Sequence of chain 1.A:
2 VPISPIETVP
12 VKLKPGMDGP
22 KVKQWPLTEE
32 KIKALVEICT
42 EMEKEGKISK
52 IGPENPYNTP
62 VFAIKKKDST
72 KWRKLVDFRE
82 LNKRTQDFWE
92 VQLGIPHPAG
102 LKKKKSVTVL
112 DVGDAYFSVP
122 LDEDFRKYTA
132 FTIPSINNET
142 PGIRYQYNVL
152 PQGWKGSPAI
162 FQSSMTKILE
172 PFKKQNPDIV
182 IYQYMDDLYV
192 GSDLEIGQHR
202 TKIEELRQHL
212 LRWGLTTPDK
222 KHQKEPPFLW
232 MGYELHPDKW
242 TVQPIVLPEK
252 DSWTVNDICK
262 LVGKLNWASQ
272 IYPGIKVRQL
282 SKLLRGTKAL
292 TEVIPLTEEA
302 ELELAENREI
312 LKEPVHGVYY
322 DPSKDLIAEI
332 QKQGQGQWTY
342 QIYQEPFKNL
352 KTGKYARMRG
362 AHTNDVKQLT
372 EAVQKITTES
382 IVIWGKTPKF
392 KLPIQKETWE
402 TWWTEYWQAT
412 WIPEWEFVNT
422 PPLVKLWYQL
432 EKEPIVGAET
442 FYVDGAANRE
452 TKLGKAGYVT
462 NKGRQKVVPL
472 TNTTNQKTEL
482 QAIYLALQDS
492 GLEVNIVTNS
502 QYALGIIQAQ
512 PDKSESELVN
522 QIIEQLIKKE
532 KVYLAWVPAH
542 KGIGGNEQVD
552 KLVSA

Binding-site contacts:
Ligand atom O22 contacts residue ASP112 of chain 1.A at 4.1 Å.
Ligand atom C20 contacts residue ALA116 of chain 1.A at 3.4 Å (hydrophobic).
Ligand atom O21 contacts residue ASP115 of chain 1.A at 3.5 Å.
Ligand atom N10 contacts residue GLN153 of chain 1.A at 3.8 Å.
Ligand atom N08 contacts residue ARG74 of chain 1.A at 4.0 Å.
Ligand atom C15 contacts residue ASP115 of chain 1.A at 3.9 Å.
Ligand atom O17 contacts residue ARG74 of chain 1.A at 3.0 Å (salt-bridge).
Ligand atom O19 contacts residue LYS67 of chain 1.A at 3.3 Å.
Ligand atom C11 contacts residue TYR117 of chain 1.A at 4.0 Å (hydrophobic).
Ligand atom N03 contacts residue ARG74 of chain 1.A at 4.2 Å.
Ligand atom N05 contacts residue TYR117 of chain 1.A at 4.1 Å.
Ligand atom C04 contacts residue LEU76 of chain 1.A at 3.7 Å (hydrophobic).
Ligand atom C12 contacts residue GLN153 of chain 1.A at 4.2 Å.
Ligand atom N01 contacts residue ARG74 of chain 1.A at 4.1 Å.
Ligand atom N13 contacts residue GLN153 of chain 1.A at 3.6 Å (h-bond).
Ligand atom O22 contacts residue ASP187 of chain 1.A at 3.1 Å (salt-bridge).
Ligand atom P16 contacts residue LYS67 of chain 1.A at 3.8 Å.
Ligand atom C14 contacts residue MN1 of chain 1.I at 4.1 Å.
Ligand atom O21 contacts residue GLN153 of chain 1.A at 3.6 Å (h-bond).
Ligand atom C20 contacts residue ASP115 of chain 1.A at 4.0 Å.
Ligand atom C11 contacts residue GLN153 of chain 1.A at 3.8 Å.
Ligand atom O18 contacts residue GLN153 of chain 1.A at 2.9 Å (h-bond).
Ligand atom N03 contacts residue LEU76 of chain 1.A at 3.7 Å.
Ligand atom O21 contacts residue TYR117 of chain 1.A at 3.9 Å.
Ligand atom O22 contacts residue VAL113 of chain 1.A at 3.5 Å (h-bond).
Ligand atom O19 contacts residue ARG74 of chain 1.A at 3.8 Å.
Ligand atom C20 contacts residue ASP187 of chain 1.A at 4.0 Å.
Ligand atom O22 contacts residue ASP115 of chain 1.A at 3.7 Å.
Ligand atom O22 contacts residue ALA116 of chain 1.A at 3.5 Å (h-bond).
Ligand atom P16 contacts residue ARG74 of chain 1.A at 3.6 Å.
Ligand atom O18 contacts residue ARG74 of chain 1.A at 3.4 Å (salt-bridge).
Ligand atom C04 contacts residue GLN153 of chain 1.A at 3.6 Å.
Ligand atom O17 contacts residue LYS67 of chain 1.A at 3.5 Å.
Ligand atom O22 contacts residue MN1 of chain 1.I at 2.1 Å.
Ligand atom C20 contacts residue MN1 of chain 1.I at 3.3 Å.
Ligand atom C07 contacts residue ARG74 of chain 1.A at 3.8 Å.
Ligand atom O21 contacts residue ALA116 of chain 1.A at 2.7 Å (h-bond).
Ligand atom C06 contacts residue GLN153 of chain 1.A at 3.4 Å.
Ligand atom C02 contacts residue ARG74 of chain 1.A at 3.9 Å.
Ligand atom N05 contacts residue GLN153 of chain 1.A at 2.9 Å (h-bond).

This protein binds this small molecule.
Small molecule (SMILES): Nc1ncnc2c1ncn2CCN[C@H](CP(=O)(O)O)C(=O)O